The protein below binds the small molecule below.
Small molecule (SMILES): CSc1nccc(-c2ccc3nc(NC(C)=O)sc3c2)n1

Binding-site contacts:
Ligand atom N17 contacts residue LYS691 of chain 1.A at 3.3 Å (salt-bridge).
Ligand atom S20 contacts residue LYS691 of chain 1.A at 3.4 Å.
Ligand atom C1 contacts residue ILE737 of chain 1.A at 3.6 Å (hydrophobic).
Ligand atom C4 contacts residue ILE689 of chain 1.A at 3.9 Å (hydrophobic).
Ligand atom O14 contacts residue TRP670 of chain 1.A at 3.2 Å.
Ligand atom C8 contacts residue VAL740 of chain 1.A at 3.8 Å (hydrophobic).
Ligand atom N11 contacts residue VAL740 of chain 1.A at 2.8 Å (h-bond).
Ligand atom C2 contacts residue ILE737 of chain 1.A at 3.9 Å (hydrophobic).
Ligand atom C12 contacts residue ALA743 of chain 1.A at 3.7 Å (hydrophobic).
Ligand atom C5 contacts residue GLU738 of chain 1.A at 3.9 Å.
Ligand atom C6 contacts residue GLU738 of chain 1.A at 3.5 Å.
Ligand atom N9 contacts residue VAL740 of chain 1.A at 3.2 Å (h-bond).
Ligand atom C1 contacts residue ILE821 of chain 1.A at 3.6 Å (hydrophobic).
Ligand atom C10 contacts residue ILE821 of chain 1.A at 3.9 Å (hydrophobic).
Ligand atom N11 contacts residue ILE739 of chain 1.A at 3.8 Å.
Ligand atom C4 contacts residue MET811 of chain 1.A at 3.8 Å (hydrophobic).
Ligand atom C15 contacts residue ILE737 of chain 1.A at 3.9 Å (hydrophobic).
Ligand atom S20 contacts residue ASP822 of chain 1.A at 3.1 Å (salt-bridge).
Ligand atom N19 contacts residue ILE821 of chain 1.A at 3.9 Å.
Ligand atom C15 contacts residue TYR725 of chain 1.A at 3.4 Å (hydrophobic).
Ligand atom N17 contacts residue ASP822 of chain 1.A at 3.1 Å.
Ligand atom C18 contacts residue ASP822 of chain 1.A at 3.2 Å.
Ligand atom C18 contacts residue LYS691 of chain 1.A at 3.9 Å.
Ligand atom C2 contacts residue ILE821 of chain 1.A at 3.9 Å (hydrophobic).
Ligand atom C15 contacts residue ASP822 of chain 1.A at 3.6 Å.
Ligand atom C1 contacts residue TYR725 of chain 1.A at 3.8 Å (hydrophobic).
Ligand atom C16 contacts residue ILE737 of chain 1.A at 3.7 Å (hydrophobic).
Ligand atom N17 contacts residue ILE737 of chain 1.A at 3.9 Å.
Ligand atom C13 contacts residue VAL740 of chain 1.A at 3.0 Å (hydrophobic).
Ligand atom C16 contacts residue TYR725 of chain 1.A at 3.8 Å (hydrophobic).
Ligand atom C6 contacts residue ILE821 of chain 1.A at 3.9 Å (hydrophobic).
Ligand atom C21 contacts residue MET662 of chain 1.A at 3.8 Å (hydrophobic).
Ligand atom C16 contacts residue ASP822 of chain 1.A at 3.2 Å.
Ligand atom C15 contacts residue ILE821 of chain 1.A at 3.7 Å (hydrophobic).
Ligand atom C12 contacts residue VAL740 of chain 1.A at 3.4 Å (hydrophobic).
Ligand atom C12 contacts residue TRP670 of chain 1.A at 3.7 Å (hydrophobic).
Ligand atom S7 contacts residue MET811 of chain 1.A at 3.5 Å.
Ligand atom C21 contacts residue PRO668 of chain 1.A at 3.9 Å (hydrophobic).
Ligand atom C13 contacts residue ALA743 of chain 1.A at 3.2 Å (hydrophobic).
Ligand atom C3 contacts residue ILE689 of chain 1.A at 3.7 Å (hydrophobic).

Sequence of chain 1.A:
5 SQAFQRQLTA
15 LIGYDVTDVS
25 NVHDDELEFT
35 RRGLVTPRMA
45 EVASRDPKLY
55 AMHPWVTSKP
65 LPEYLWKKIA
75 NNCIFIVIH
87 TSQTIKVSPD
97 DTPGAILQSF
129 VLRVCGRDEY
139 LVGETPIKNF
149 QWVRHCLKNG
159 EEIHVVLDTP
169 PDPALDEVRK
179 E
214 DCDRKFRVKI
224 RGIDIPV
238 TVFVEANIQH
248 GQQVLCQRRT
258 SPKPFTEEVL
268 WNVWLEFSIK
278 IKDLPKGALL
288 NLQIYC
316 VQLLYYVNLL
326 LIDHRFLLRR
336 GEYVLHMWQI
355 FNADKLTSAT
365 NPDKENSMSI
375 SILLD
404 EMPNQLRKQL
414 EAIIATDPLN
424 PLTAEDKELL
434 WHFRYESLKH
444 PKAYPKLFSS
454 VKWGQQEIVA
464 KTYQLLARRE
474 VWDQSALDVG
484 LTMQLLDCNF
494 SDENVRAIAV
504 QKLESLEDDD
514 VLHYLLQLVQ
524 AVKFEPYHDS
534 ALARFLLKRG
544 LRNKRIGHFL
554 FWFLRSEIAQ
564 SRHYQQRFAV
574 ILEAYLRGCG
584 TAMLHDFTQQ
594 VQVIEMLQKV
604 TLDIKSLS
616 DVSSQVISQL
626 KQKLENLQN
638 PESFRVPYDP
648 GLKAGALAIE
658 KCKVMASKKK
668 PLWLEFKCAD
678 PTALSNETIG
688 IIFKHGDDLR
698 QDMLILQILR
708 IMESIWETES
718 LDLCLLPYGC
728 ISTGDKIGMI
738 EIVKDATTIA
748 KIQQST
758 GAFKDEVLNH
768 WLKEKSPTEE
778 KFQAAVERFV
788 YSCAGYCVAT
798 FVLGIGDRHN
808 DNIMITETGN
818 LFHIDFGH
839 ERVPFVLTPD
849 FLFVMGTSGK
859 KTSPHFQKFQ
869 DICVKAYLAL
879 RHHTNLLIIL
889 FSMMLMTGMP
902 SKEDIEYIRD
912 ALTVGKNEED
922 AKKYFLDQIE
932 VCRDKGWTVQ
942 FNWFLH